Binding-site contacts:
Ligand atom C7 contacts residue ASN67 of chain 24.E at 3.6 Å.
Ligand atom C6 contacts residue GLN65 of chain 24.G at 4.1 Å.
Ligand atom C3 contacts residue ASP66 of chain 24.G at 4.3 Å.
Ligand atom O7 contacts residue MET118 of chain 24.E at 3.9 Å.
Ligand atom C6 contacts residue ASP66 of chain 24.G at 4.2 Å.
Ligand atom C5 contacts residue ASN67 of chain 24.E at 3.6 Å.
Ligand atom N2 contacts residue GLN65 of chain 24.G at 4.4 Å.
Ligand atom C6 contacts residue TYR60 of chain 24.G at 3.8 Å (hydrophobic).
Ligand atom N2 contacts residue ASN67 of chain 24.E at 3.1 Å (h-bond).
Ligand atom C8 contacts residue GLN65 of chain 24.G at 3.5 Å.
Ligand atom C1 contacts residue GLN65 of chain 24.G at 3.7 Å.
Ligand atom O3 contacts residue ASN67 of chain 24.E at 4.4 Å.
Ligand atom C3 contacts residue GLN65 of chain 24.G at 4.1 Å.
Ligand atom C4 contacts residue ASP66 of chain 24.G at 3.8 Å.
Ligand atom O5 contacts residue GLN65 of chain 24.G at 3.9 Å.
Ligand atom O6 contacts residue ASP66 of chain 24.G at 2.8 Å (salt-bridge).
Ligand atom O6 contacts residue GLN65 of chain 24.G at 4.2 Å.
Ligand atom O3 contacts residue ASP66 of chain 24.G at 3.8 Å.
Ligand atom C4 contacts residue ASN67 of chain 24.E at 4.2 Å.
Ligand atom C3 contacts residue ASN67 of chain 24.E at 3.8 Å.
Ligand atom C1 contacts residue ASN67 of chain 24.E at 1.4 Å.
Ligand atom O7 contacts residue ARG89 of chain 24.E at 4.0 Å.
Ligand atom C2 contacts residue ASN67 of chain 24.E at 2.5 Å.
Ligand atom O4 contacts residue ASP66 of chain 24.G at 4.2 Å.
Ligand atom O7 contacts residue ASN67 of chain 24.E at 4.1 Å.
Ligand atom C2 contacts residue GLN65 of chain 24.G at 3.4 Å.
Ligand atom O3 contacts residue GLN65 of chain 24.G at 3.2 Å.
Ligand atom C8 contacts residue ASN67 of chain 24.E at 3.6 Å.
Ligand atom O5 contacts residue TYR60 of chain 24.G at 3.5 Å.
Ligand atom C5 contacts residue TYR60 of chain 24.G at 4.2 Å (hydrophobic).
Ligand atom O5 contacts residue ASN67 of chain 24.E at 2.4 Å (h-bond).

Sequence of chain 24.G:
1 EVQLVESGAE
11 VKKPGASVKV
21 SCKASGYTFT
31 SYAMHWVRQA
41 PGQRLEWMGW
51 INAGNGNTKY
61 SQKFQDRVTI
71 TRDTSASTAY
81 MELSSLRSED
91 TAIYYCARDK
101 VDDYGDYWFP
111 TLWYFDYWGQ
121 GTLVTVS

Sequence of chain 24.E:
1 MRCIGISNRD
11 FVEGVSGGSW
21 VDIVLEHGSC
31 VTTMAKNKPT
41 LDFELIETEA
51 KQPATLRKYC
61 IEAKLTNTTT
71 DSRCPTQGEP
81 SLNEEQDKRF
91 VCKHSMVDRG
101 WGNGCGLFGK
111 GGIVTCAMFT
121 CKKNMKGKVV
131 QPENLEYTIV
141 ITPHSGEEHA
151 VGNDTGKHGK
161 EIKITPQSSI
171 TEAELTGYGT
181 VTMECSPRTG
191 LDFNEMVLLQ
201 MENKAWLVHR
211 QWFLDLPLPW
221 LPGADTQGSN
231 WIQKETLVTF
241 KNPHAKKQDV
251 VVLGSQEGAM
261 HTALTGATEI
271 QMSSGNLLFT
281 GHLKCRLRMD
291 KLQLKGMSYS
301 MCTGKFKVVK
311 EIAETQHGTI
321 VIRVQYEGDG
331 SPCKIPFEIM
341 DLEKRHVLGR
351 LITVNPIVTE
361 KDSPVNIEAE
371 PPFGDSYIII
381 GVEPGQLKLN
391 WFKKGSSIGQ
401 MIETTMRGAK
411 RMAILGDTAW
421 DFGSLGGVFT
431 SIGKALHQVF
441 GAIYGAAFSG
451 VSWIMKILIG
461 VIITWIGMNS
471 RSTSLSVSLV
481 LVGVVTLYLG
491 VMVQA

The small molecule below binds the protein below.
Small molecule (SMILES): CC(=O)N[C@@H]1[C@@H](O)[C@H](O)[C@@H](CO)O[C@H]1O